Sequence of chain 2.A:
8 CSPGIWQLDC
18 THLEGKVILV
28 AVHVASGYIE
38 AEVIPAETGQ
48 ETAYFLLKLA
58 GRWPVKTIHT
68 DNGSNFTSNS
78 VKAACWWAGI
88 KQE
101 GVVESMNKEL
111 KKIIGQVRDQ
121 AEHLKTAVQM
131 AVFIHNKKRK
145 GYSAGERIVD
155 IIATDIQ

Binding-site contacts:
Ligand atom C01 contacts residue HIS123 of chain 1.A at 3.6 Å.
Ligand atom C52 contacts residue THR126 of chain 1.A at 3.6 Å.
Ligand atom C60 contacts residue THR126 of chain 1.A at 3.8 Å.
Ligand atom O35 contacts residue ALA80 of chain 2.A at 3.8 Å.
Ligand atom C01 contacts residue GLN47 of chain 2.A at 3.8 Å.
Ligand atom C01 contacts residue GLU122 of chain 1.A at 3.8 Å.
Ligand atom O71 contacts residue ALA121 of chain 1.A at 3.7 Å.
Ligand atom C60 contacts residue HIS123 of chain 1.A at 3.8 Å.
Ligand atom C32 contacts residue ALA81 of chain 2.A at 3.6 Å (hydrophobic).
Ligand atom N08 contacts residue SER77 of chain 2.A at 3.6 Å (h-bond).
Ligand atom C55 contacts residue THR126 of chain 1.A at 3.6 Å.
Ligand atom C56 contacts residue GLN47 of chain 2.A at 3.6 Å.
Ligand atom O35 contacts residue LEU54 of chain 2.A at 3.6 Å.
Ligand atom N06 contacts residue SER77 of chain 2.A at 3.7 Å.
Ligand atom C30 contacts residue SER77 of chain 2.A at 3.5 Å.
Ligand atom C32 contacts residue SER77 of chain 2.A at 3.7 Å.
Ligand atom C56 contacts residue SER77 of chain 2.A at 3.8 Å.
Ligand atom C09 contacts residue SO41 of chain 2.D at 3.6 Å.
Ligand atom C39 contacts residue TRP84 of chain 2.A at 3.6 Å (hydrophobic).
Ligand atom C32 contacts residue ALA80 of chain 2.A at 3.9 Å (hydrophobic).
Ligand atom C25 contacts residue ALA80 of chain 2.A at 3.8 Å (hydrophobic).
Ligand atom C25 contacts residue SER77 of chain 2.A at 3.7 Å.
Ligand atom C68 contacts residue GLU122 of chain 1.A at 3.5 Å.
Ligand atom C36 contacts residue LEU54 of chain 2.A at 3.8 Å (hydrophobic).
Ligand atom C47 contacts residue GLN120 of chain 1.A at 3.5 Å.
Ligand atom O69 contacts residue GLU122 of chain 1.A at 2.8 Å (salt-bridge).
Ligand atom C23 contacts residue SER77 of chain 2.A at 3.8 Å.
Ligand atom O71 contacts residue HIS123 of chain 1.A at 2.9 Å (h-bond).
Ligand atom O71 contacts residue GLU122 of chain 1.A at 3.4 Å (salt-bridge).
Ligand atom O54 contacts residue THR126 of chain 1.A at 3.2 Å (h-bond).
Ligand atom O69 contacts residue ALA121 of chain 1.A at 3.6 Å.
Ligand atom C36 contacts residue TRP84 of chain 2.A at 3.6 Å (hydrophobic).
Ligand atom C64 contacts residue THR126 of chain 1.A at 3.4 Å.
Ligand atom N06 contacts residue GLN47 of chain 2.A at 3.8 Å.
Ligand atom C68 contacts residue THR126 of chain 1.A at 3.5 Å.
Ligand atom O54 contacts residue HIS123 of chain 1.A at 3.5 Å.
Ligand atom C07 contacts residue SER77 of chain 2.A at 3.4 Å.
Ligand atom O71 contacts residue THR126 of chain 1.A at 2.7 Å (h-bond).
Ligand atom C27 contacts residue SER77 of chain 2.A at 3.6 Å.
Ligand atom O35 contacts residue ALA81 of chain 2.A at 3.6 Å.

Sequence of chain 1.A:
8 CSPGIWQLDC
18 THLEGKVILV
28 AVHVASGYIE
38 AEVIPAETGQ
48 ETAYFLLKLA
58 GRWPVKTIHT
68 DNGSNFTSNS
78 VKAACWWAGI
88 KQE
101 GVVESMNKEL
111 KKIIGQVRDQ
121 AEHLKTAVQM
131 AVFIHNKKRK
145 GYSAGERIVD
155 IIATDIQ

The protein below binds the small molecule below.
Small molecule (SMILES): Cc1nc2c(ccn2Cc2ccc(F)c(F)c2)c(-c2ccc3c(c2C)CCCO3)c1[C@H](OC(C)(C)C)C(=O)O